Binding-site contacts:
Ligand atom N2 contacts residue ASN105 of chain 1.C at 2.9 Å (h-bond).
Ligand atom O5 contacts residue ASP292 of chain 1.C at 4.4 Å.
Ligand atom C2 contacts residue ASN105 of chain 1.C at 2.5 Å.
Ligand atom C7 contacts residue ASN105 of chain 1.C at 3.1 Å.
Ligand atom C8 contacts residue ILE106 of chain 1.C at 3.6 Å (hydrophobic).
Ligand atom C1 contacts residue ASP292 of chain 1.C at 4.0 Å.
Ligand atom C3 contacts residue ASN105 of chain 1.C at 3.8 Å.
Ligand atom O5 contacts residue ASN105 of chain 1.C at 2.4 Å (h-bond).
Ligand atom O7 contacts residue ASN105 of chain 1.C at 3.7 Å.
Ligand atom C4 contacts residue ASN105 of chain 1.C at 4.2 Å.
Ligand atom O7 contacts residue ASN104 of chain 1.C at 3.1 Å (h-bond).
Ligand atom C1 contacts residue ASN105 of chain 1.C at 1.4 Å.
Ligand atom C7 contacts residue ILE106 of chain 1.C at 4.5 Å (hydrophobic).
Ligand atom C7 contacts residue ASN104 of chain 1.C at 4.0 Å.
Ligand atom C5 contacts residue ASN105 of chain 1.C at 3.7 Å.
Ligand atom C8 contacts residue ASN105 of chain 1.C at 3.5 Å.

A protein and the small-molecule ligand that binds it are described below.
Small molecule (SMILES): CC(=O)N[C@@H]1[C@@H](O)[C@H](O)[C@@H](CO)O[C@H]1O

Sequence of chain 1.C:
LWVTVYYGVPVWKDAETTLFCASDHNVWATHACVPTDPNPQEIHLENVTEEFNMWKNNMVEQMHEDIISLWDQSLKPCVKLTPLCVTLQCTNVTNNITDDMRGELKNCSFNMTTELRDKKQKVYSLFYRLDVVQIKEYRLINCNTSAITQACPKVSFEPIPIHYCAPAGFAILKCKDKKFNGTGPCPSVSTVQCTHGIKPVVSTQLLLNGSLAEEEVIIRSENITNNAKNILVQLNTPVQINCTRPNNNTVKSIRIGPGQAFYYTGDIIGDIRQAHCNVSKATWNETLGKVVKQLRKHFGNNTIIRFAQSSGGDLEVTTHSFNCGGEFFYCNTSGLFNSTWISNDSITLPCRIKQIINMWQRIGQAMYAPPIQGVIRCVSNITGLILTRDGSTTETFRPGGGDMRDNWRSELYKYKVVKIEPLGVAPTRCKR